Sequence of chain 1.B:
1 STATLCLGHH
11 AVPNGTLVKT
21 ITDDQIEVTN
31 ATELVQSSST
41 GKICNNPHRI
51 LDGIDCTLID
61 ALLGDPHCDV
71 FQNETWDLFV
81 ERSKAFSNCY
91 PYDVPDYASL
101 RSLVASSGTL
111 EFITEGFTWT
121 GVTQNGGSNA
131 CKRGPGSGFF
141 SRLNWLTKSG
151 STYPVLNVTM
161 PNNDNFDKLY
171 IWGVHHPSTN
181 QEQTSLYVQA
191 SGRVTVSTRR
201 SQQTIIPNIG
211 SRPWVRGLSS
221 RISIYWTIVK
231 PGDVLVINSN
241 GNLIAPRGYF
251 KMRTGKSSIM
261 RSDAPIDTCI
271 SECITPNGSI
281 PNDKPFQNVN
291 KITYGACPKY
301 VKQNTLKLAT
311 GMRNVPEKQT

Sequence of chain 1.F:
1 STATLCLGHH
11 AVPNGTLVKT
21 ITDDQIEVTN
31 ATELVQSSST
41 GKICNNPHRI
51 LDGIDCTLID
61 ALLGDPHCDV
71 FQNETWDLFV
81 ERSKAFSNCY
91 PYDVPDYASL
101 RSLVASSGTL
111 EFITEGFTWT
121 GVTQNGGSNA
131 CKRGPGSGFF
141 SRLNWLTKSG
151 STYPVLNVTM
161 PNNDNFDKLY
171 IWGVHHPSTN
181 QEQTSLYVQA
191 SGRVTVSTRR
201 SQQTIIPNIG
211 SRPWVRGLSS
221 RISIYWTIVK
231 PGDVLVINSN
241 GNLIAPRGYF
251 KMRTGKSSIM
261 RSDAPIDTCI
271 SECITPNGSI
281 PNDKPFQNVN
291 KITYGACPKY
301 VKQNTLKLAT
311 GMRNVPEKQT

The small molecule below binds the protein below.
Small molecule (SMILES): CC(=O)N[C@H]1[C@H](O[C@H]2[C@H](O)[C@@H](NC(C)=O)CO[C@@H]2CO)O[C@H](CO)[C@@H](O[C@@H]2O[C@H](CO)[C@@H](O)[C@H](OC3O[C@H](CO)[C@@H](O)[C@H](O)[C@@H]3O)[C@@H]2O)[C@@H]1O

Binding-site contacts:
Ligand atom N2 contacts residue ASN157 of chain 1.F at 3.0 Å (h-bond).
Ligand atom O7 contacts residue ARG212 of chain 1.B at 4.5 Å.
Ligand atom C4 contacts residue ASN157 of chain 1.F at 4.2 Å.
Ligand atom C8 contacts residue THR179 of chain 1.B at 4.2 Å.
Ligand atom C2 contacts residue SER211 of chain 1.B at 3.8 Å.
Ligand atom C6 contacts residue THR159 of chain 1.F at 4.0 Å.
Ligand atom C7 contacts residue ASN157 of chain 1.F at 3.5 Å.
Ligand atom C3 contacts residue TRP214 of chain 1.B at 3.3 Å (hydrophobic).
Ligand atom C5 contacts residue ASN157 of chain 1.F at 3.5 Å.
Ligand atom C4 contacts residue TRP214 of chain 1.B at 4.5 Å (hydrophobic).
Ligand atom C7 contacts residue SER211 of chain 1.B at 3.6 Å.
Ligand atom O4 contacts residue TRP214 of chain 1.B at 3.4 Å.
Ligand atom O3 contacts residue TRP214 of chain 1.B at 2.8 Å.
Ligand atom C8 contacts residue SER211 of chain 1.B at 3.5 Å.
Ligand atom C2 contacts residue TRP214 of chain 1.B at 4.2 Å (hydrophobic).
Ligand atom O7 contacts residue ASN157 of chain 1.F at 3.6 Å.
Ligand atom C5 contacts residue TRP214 of chain 1.B at 3.7 Å (hydrophobic).
Ligand atom O7 contacts residue PRO213 of chain 1.B at 3.5 Å.
Ligand atom C8 contacts residue THR159 of chain 1.F at 4.1 Å.
Ligand atom C1 contacts residue TRP214 of chain 1.B at 4.1 Å (hydrophobic).
Ligand atom N2 contacts residue TRP214 of chain 1.B at 4.2 Å.
Ligand atom C4 contacts residue TRP214 of chain 1.B at 3.9 Å (hydrophobic).
Ligand atom O5 contacts residue TRP214 of chain 1.B at 4.4 Å.
Ligand atom O5 contacts residue ASN157 of chain 1.F at 2.3 Å (h-bond).
Ligand atom C1 contacts residue ASN157 of chain 1.F at 1.4 Å.
Ligand atom C2 contacts residue TRP214 of chain 1.B at 3.8 Å (hydrophobic).
Ligand atom N2 contacts residue SER211 of chain 1.B at 3.0 Å (h-bond).
Ligand atom O6 contacts residue THR159 of chain 1.F at 3.4 Å.
Ligand atom C3 contacts residue ASN157 of chain 1.F at 3.8 Å.
Ligand atom O7 contacts residue TRP214 of chain 1.B at 3.1 Å (h-bond).
Ligand atom C3 contacts residue TRP214 of chain 1.B at 3.9 Å (hydrophobic).
Ligand atom C1 contacts residue SER211 of chain 1.B at 3.6 Å.
Ligand atom C2 contacts residue ASN157 of chain 1.F at 2.4 Å.
Ligand atom C7 contacts residue TRP214 of chain 1.B at 4.0 Å (hydrophobic).